A protein and the small-molecule ligand that binds it are described below.
Small molecule (SMILES): O=C(O)CCCc1cc2cc(Cl)ccc2n1S(=O)(=O)c1ccc2ncsc2c1

Sequence of chain 1.A:
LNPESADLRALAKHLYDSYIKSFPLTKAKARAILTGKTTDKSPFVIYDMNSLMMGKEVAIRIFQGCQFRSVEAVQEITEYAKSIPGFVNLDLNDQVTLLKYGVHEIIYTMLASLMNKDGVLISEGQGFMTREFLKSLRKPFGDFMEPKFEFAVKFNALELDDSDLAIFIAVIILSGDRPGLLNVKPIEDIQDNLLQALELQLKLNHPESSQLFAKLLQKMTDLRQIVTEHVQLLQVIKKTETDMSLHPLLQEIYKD

Binding-site contacts:
Ligand atom C19 contacts residue CYS90 of chain 1.A at 3.8 Å (hydrophobic).
Ligand atom C25 contacts residue GLN91 of chain 1.A at 3.9 Å.
Ligand atom N26 contacts residue ILE131 of chain 1.A at 3.9 Å.
Ligand atom C38 contacts residue LEU138 of chain 1.A at 3.8 Å (hydrophobic).
Ligand atom O41 contacts residue ILE146 of chain 1.A at 3.8 Å.
Ligand atom C5 contacts residue CYS90 of chain 1.A at 3.7 Å (hydrophobic).
Ligand atom C25 contacts residue TYR132 of chain 1.A at 3.3 Å (hydrophobic).
Ligand atom C31 contacts residue ARG93 of chain 1.A at 3.5 Å.
Ligand atom C38 contacts residue GLU148 of chain 1.A at 3.5 Å.
Ligand atom C8 contacts residue GLY89 of chain 1.A at 3.8 Å.
Ligand atom S14 contacts residue CYS90 of chain 1.A at 3.5 Å (h-bond).
Ligand atom C2 contacts residue ARG93 of chain 1.A at 3.5 Å.
Ligand atom C38 contacts residue ARG93 of chain 1.A at 3.8 Å.
Ligand atom O42 contacts residue ARG93 of chain 1.A at 3.5 Å (salt-bridge).
Ligand atom O29 contacts residue CYS90 of chain 1.A at 2.5 Å (h-bond).
Ligand atom O41 contacts residue LEU33 of chain 1.A at 3.6 Å.
Ligand atom C18 contacts residue CYS90 of chain 1.A at 3.9 Å (hydrophobic).
Ligand atom C25 contacts residue SER94 of chain 1.A at 3.3 Å.
Ligand atom C32 contacts residue ARG93 of chain 1.A at 3.9 Å.
Ligand atom C9 contacts residue CYS90 of chain 1.A at 3.0 Å (hydrophobic).
Ligand atom C3 contacts residue ARG93 of chain 1.A at 3.4 Å.
Ligand atom O30 contacts residue LEU135 of chain 1.A at 3.2 Å.
Ligand atom C19 contacts residue SER94 of chain 1.A at 3.4 Å.
Ligand atom O41 contacts residue GLU148 of chain 1.A at 2.8 Å (salt-bridge).
Ligand atom C16 contacts residue MET169 of chain 1.A at 3.7 Å (hydrophobic).
Ligand atom O41 contacts residue LEU138 of chain 1.A at 3.8 Å.
Ligand atom C32 contacts residue LEU138 of chain 1.A at 3.3 Å (hydrophobic).
Ligand atom C32 contacts residue LEU145 of chain 1.A at 3.7 Å (hydrophobic).
Ligand atom S24 contacts residue GLN91 of chain 1.A at 3.9 Å.
Ligand atom C16 contacts residue CYS90 of chain 1.A at 3.3 Å (hydrophobic).
Ligand atom CL1 contacts residue GLY89 of chain 1.A at 3.9 Å.
Ligand atom C15 contacts residue CYS90 of chain 1.A at 3.5 Å (hydrophobic).
Ligand atom N26 contacts residue SER94 of chain 1.A at 2.5 Å (h-bond).
Ligand atom C20 contacts residue ARG93 of chain 1.A at 3.8 Å.
Ligand atom C35 contacts residue ARG93 of chain 1.A at 3.2 Å.
Ligand atom C18 contacts residue SER94 of chain 1.A at 3.1 Å.
Ligand atom O41 contacts residue SER147 of chain 1.A at 3.8 Å.
Ligand atom C8 contacts residue CYS90 of chain 1.A at 3.7 Å (hydrophobic).
Ligand atom O30 contacts residue VAL144 of chain 1.A at 3.5 Å.
Ligand atom O41 contacts residue GLY149 of chain 1.A at 3.6 Å (h-bond).